Binding-site contacts:
Ligand atom C11 contacts residue GLY228 of chain 2.A at 4.3 Å.
Ligand atom C6 contacts residue GLY229 of chain 2.A at 3.8 Å.
Ligand atom C11 contacts residue GLY229 of chain 2.A at 4.0 Å.
Ligand atom N3 contacts residue MET259 of chain 2.A at 3.6 Å.
Ligand atom C6 contacts residue LEU230 of chain 2.A at 3.3 Å (hydrophobic).
Ligand atom C7 contacts residue PHE105 of chain 2.A at 4.3 Å (hydrophobic).
Ligand atom C11 contacts residue GLN202 of chain 2.A at 4.3 Å.
Ligand atom C11 contacts residue ASP155 of chain 2.A at 4.0 Å.
Ligand atom O3 contacts residue GLY228 of chain 2.A at 3.5 Å.
Ligand atom N4 contacts residue MET259 of chain 2.A at 4.0 Å.
Ligand atom C9 contacts residue PHE105 of chain 2.A at 4.1 Å (hydrophobic).
Ligand atom C10 contacts residue PHE105 of chain 2.A at 3.9 Å (hydrophobic).
Ligand atom C11 contacts residue MET259 of chain 2.A at 4.1 Å (hydrophobic).
Ligand atom N3 contacts residue PHE105 of chain 2.A at 3.5 Å.
Ligand atom C12 contacts residue PHE105 of chain 2.A at 4.0 Å (hydrophobic).
Ligand atom C12 contacts residue ILE200 of chain 2.A at 4.4 Å (hydrophobic).
Ligand atom C9 contacts residue MET259 of chain 2.A at 4.1 Å (hydrophobic).
Ligand atom C10 contacts residue MET259 of chain 2.A at 3.9 Å (hydrophobic).
Ligand atom N5 contacts residue ASP155 of chain 2.A at 2.7 Å (salt-bridge).
Ligand atom C12 contacts residue ASP155 of chain 2.A at 3.7 Å.
Ligand atom O3 contacts residue GLY229 of chain 2.A at 2.8 Å (h-bond).
Ligand atom N4 contacts residue ASP155 of chain 2.A at 3.1 Å (salt-bridge).
Ligand atom O3 contacts residue ASP155 of chain 2.A at 4.0 Å.
Ligand atom C12 contacts residue MET259 of chain 2.A at 3.8 Å (hydrophobic).
Ligand atom N5 contacts residue PHE105 of chain 2.A at 4.4 Å.
Ligand atom C8 contacts residue MET259 of chain 2.A at 4.1 Å (hydrophobic).
Ligand atom N5 contacts residue MET259 of chain 2.A at 4.3 Å.
Ligand atom C6 contacts residue MET259 of chain 2.A at 3.7 Å (hydrophobic).
Ligand atom C8 contacts residue PHE105 of chain 2.A at 4.3 Å (hydrophobic).
Ligand atom N5 contacts residue ILE200 of chain 2.A at 3.9 Å.
Ligand atom C7 contacts residue MET259 of chain 2.A at 3.9 Å (hydrophobic).
Ligand atom N4 contacts residue ILE200 of chain 2.A at 4.3 Å.
Ligand atom C8 contacts residue GLY260 of chain 2.A at 4.2 Å.
Ligand atom N4 contacts residue GLN202 of chain 2.A at 4.2 Å.
Ligand atom N2 contacts residue MET259 of chain 2.A at 4.3 Å.
Ligand atom N5 contacts residue SER102 of chain 2.A at 3.8 Å.
Ligand atom O3 contacts residue GLN202 of chain 2.A at 3.5 Å (h-bond).
Ligand atom N2 contacts residue PHE105 of chain 2.A at 3.9 Å.

Sequence of chain 2.A:
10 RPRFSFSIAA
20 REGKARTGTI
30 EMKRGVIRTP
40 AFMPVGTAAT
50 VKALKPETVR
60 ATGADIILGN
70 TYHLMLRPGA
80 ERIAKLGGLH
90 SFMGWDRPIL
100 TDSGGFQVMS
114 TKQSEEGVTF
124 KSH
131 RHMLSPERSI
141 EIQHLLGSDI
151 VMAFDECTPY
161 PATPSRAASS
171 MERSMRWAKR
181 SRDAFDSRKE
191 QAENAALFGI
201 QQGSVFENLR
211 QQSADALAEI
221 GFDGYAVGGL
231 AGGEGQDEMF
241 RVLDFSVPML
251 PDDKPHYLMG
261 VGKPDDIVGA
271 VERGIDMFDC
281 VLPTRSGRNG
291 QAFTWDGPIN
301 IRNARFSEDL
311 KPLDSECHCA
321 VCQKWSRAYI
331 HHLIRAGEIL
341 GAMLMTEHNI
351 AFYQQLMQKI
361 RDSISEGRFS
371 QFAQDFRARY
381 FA

A small-molecule ligand and the protein it binds are described below.
Small molecule (SMILES): Nc1nc2[nH]cc(CN[C@H]3C=C[C@H](O)[C@@H]3O)c2c(=O)[nH]1